Sequence of chain 1.B:
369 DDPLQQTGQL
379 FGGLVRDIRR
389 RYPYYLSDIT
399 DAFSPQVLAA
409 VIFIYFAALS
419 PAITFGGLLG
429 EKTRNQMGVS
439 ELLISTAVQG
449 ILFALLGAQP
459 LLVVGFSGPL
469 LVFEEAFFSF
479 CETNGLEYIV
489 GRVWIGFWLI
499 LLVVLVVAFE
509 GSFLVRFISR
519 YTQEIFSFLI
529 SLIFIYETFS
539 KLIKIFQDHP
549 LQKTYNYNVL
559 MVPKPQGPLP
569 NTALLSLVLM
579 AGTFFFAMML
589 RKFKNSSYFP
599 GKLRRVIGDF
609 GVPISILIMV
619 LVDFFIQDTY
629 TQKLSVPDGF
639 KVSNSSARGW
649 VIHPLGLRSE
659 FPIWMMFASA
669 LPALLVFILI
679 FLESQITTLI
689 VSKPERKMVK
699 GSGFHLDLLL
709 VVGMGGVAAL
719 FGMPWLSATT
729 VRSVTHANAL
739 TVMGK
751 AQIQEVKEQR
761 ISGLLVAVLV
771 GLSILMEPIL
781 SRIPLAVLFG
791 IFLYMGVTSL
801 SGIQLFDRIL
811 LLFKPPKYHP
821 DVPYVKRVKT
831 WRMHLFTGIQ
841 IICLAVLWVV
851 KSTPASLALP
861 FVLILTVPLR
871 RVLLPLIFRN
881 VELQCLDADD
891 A

A small-molecule ligand and the protein it binds are described below.
Small molecule (SMILES): O=S(=O)(O)c1cc(N=C=S)ccc1/C=C/c1ccc(N=C=S)cc1S(=O)(=O)O

Binding-site contacts:
Ligand atom OAA contacts residue VAL470 of chain 1.B at 3.5 Å.
Ligand atom SBB contacts residue PRO467 of chain 1.B at 3.6 Å.
Ligand atom CAP contacts residue GLU535 of chain 1.B at 3.8 Å.
Ligand atom CAO contacts residue GLU535 of chain 1.B at 3.9 Å.
Ligand atom NAZ contacts residue PRO467 of chain 1.B at 3.7 Å.
Ligand atom SAB contacts residue LYS851 of chain 1.B at 3.8 Å.
Ligand atom CAI contacts residue ILE531 of chain 1.B at 3.5 Å (hydrophobic).
Ligand atom OAD contacts residue VAL470 of chain 1.B at 3.7 Å.
Ligand atom CAG contacts residue PRO467 of chain 1.B at 3.8 Å (hydrophobic).
Ligand atom CAF contacts residue LYS851 of chain 1.B at 3.5 Å.
Ligand atom CBA contacts residue PRO467 of chain 1.B at 3.4 Å (hydrophobic).
Ligand atom CAL contacts residue GLY466 of chain 1.B at 3.6 Å.
Ligand atom CAT contacts residue LYS539 of chain 1.B at 1.3 Å.
Ligand atom CAQ contacts residue GLU535 of chain 1.B at 3.5 Å.
Ligand atom NAS contacts residue LYS539 of chain 1.B at 2.1 Å (salt-bridge).
Ligand atom SBB contacts residue LEU859 of chain 1.B at 3.8 Å.
Ligand atom OAY contacts residue PHE423 of chain 1.B at 3.5 Å.
Ligand atom SBB contacts residue ILE528 of chain 1.B at 3.8 Å.
Ligand atom CAH contacts residue ILE531 of chain 1.B at 3.8 Å (hydrophobic).
Ligand atom OAA contacts residue LYS851 of chain 1.B at 3.4 Å (salt-bridge).
Ligand atom SBB contacts residue PHE524 of chain 1.B at 4.0 Å.
Ligand atom SAU contacts residue THR422 of chain 1.B at 4.0 Å.
Ligand atom OAX contacts residue PHE532 of chain 1.B at 3.3 Å.
Ligand atom SAU contacts residue LYS539 of chain 1.B at 2.5 Å (salt-bridge).
Ligand atom CAN contacts residue PHE423 of chain 1.B at 3.8 Å (hydrophobic).
Ligand atom CAM contacts residue PHE423 of chain 1.B at 4.0 Å (hydrophobic).
Ligand atom CAO contacts residue PHE423 of chain 1.B at 4.0 Å (hydrophobic).
Ligand atom OAC contacts residue LYS851 of chain 1.B at 2.7 Å (salt-bridge).
Ligand atom CAE contacts residue LYS851 of chain 1.B at 3.6 Å.
Ligand atom CAR contacts residue GLU535 of chain 1.B at 3.9 Å.
Ligand atom CBA contacts residue LEU859 of chain 1.B at 3.5 Å (hydrophobic).
Ligand atom CAJ contacts residue ILE531 of chain 1.B at 3.8 Å (hydrophobic).
Ligand atom CBA contacts residue ILE528 of chain 1.B at 4.0 Å (hydrophobic).
Ligand atom CAK contacts residue ILE531 of chain 1.B at 3.6 Å (hydrophobic).
Ligand atom OAY contacts residue GLY466 of chain 1.B at 3.5 Å (h-bond).
Ligand atom OAA contacts residue SER856 of chain 1.B at 2.7 Å (h-bond).
Ligand atom CAO contacts residue LYS539 of chain 1.B at 4.0 Å.
Ligand atom NAZ contacts residue LEU859 of chain 1.B at 3.9 Å.
Ligand atom OAW contacts residue ILE531 of chain 1.B at 3.6 Å.
Ligand atom CAP contacts residue LYS539 of chain 1.B at 3.4 Å.